This protein binds this small molecule.
Small molecule (SMILES): CC(=O)N[C@H]1[C@H](O[C@H]2[C@H](O)[C@@H](NC(C)=O)CO[C@@H]2CO)O[C@H](CO)[C@@H](O[C@@H]2O[C@H](CO)[C@@H](O)[C@H](O)[C@@H]2O)[C@@H]1O

Sequence of chain 1.E:
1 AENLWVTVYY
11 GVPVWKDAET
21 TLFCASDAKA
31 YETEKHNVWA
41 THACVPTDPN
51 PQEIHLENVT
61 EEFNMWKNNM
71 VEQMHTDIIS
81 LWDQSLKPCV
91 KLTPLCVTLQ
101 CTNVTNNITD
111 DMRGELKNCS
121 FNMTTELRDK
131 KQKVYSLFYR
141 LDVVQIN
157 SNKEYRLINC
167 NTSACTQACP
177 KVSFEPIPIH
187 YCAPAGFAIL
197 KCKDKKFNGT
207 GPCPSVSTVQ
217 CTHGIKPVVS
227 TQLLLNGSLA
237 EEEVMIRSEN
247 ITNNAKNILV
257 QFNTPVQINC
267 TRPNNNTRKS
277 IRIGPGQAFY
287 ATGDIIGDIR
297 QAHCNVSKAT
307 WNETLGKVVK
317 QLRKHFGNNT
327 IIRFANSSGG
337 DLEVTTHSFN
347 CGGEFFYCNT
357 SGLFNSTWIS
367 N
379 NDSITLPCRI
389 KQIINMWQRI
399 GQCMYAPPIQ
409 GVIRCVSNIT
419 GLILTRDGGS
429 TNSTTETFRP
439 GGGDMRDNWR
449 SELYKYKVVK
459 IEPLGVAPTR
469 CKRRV

Binding-site contacts:
Ligand atom C7 contacts residue SER357 of chain 1.E at 4.0 Å.
Ligand atom C3 contacts residue ASN332 of chain 1.E at 3.8 Å.
Ligand atom C3 contacts residue NAG2 of chain 1.KA at 4.2 Å.
Ligand atom C8 contacts residue NAG1 of chain 1.KA at 4.2 Å.
Ligand atom C7 contacts residue SER333 of chain 1.E at 4.2 Å.
Ligand atom C2 contacts residue NAG1 of chain 1.KA at 4.3 Å.
Ligand atom O5 contacts residue ASN332 of chain 1.E at 2.4 Å (h-bond).
Ligand atom O7 contacts residue ASN355 of chain 1.E at 3.4 Å (h-bond).
Ligand atom C7 contacts residue ASN332 of chain 1.E at 3.1 Å.
Ligand atom C6 contacts residue NAG2 of chain 1.KA at 4.4 Å.
Ligand atom C2 contacts residue SER357 of chain 1.E at 4.1 Å.
Ligand atom O7 contacts residue ASN332 of chain 1.E at 3.0 Å (h-bond).
Ligand atom C5 contacts residue ASN332 of chain 1.E at 3.7 Å.
Ligand atom C5 contacts residue NAG2 of chain 1.KA at 4.0 Å.
Ligand atom C8 contacts residue ASN332 of chain 1.E at 4.3 Å.
Ligand atom O3 contacts residue NAG1 of chain 1.KA at 3.9 Å.
Ligand atom C2 contacts residue ASN332 of chain 1.E at 2.4 Å.
Ligand atom C8 contacts residue SER333 of chain 1.E at 3.7 Å.
Ligand atom C1 contacts residue ASN332 of chain 1.E at 1.4 Å.
Ligand atom O4 contacts residue NAG2 of chain 1.KA at 3.2 Å.
Ligand atom O5 contacts residue NAG1 of chain 1.KA at 3.7 Å.
Ligand atom O5 contacts residue SER357 of chain 1.E at 4.3 Å.
Ligand atom C8 contacts residue THR341 of chain 1.E at 4.1 Å.
Ligand atom O7 contacts residue NAG1 of chain 1.KA at 3.5 Å (h-bond).
Ligand atom C4 contacts residue NAG2 of chain 1.KA at 4.0 Å.
Ligand atom O7 contacts residue SER357 of chain 1.E at 2.9 Å (h-bond).
Ligand atom N2 contacts residue ASN332 of chain 1.E at 2.9 Å (h-bond).
Ligand atom O6 contacts residue NAG2 of chain 1.KA at 3.4 Å (h-bond).
Ligand atom C7 contacts residue NAG1 of chain 1.KA at 4.0 Å.
Ligand atom C4 contacts residue NAG1 of chain 1.KA at 4.5 Å.
Ligand atom C5 contacts residue NAG1 of chain 1.KA at 3.4 Å.
Ligand atom O5 contacts residue NAG2 of chain 1.KA at 4.2 Å.
Ligand atom O6 contacts residue NAG1 of chain 1.KA at 4.0 Å.
Ligand atom C1 contacts residue SER357 of chain 1.E at 4.0 Å.
Ligand atom C4 contacts residue ASN332 of chain 1.E at 4.2 Å.
Ligand atom N2 contacts residue SER333 of chain 1.E at 4.1 Å.
Ligand atom C1 contacts residue NAG1 of chain 1.KA at 4.2 Å.
Ligand atom C6 contacts residue NAG1 of chain 1.KA at 3.6 Å.
Ligand atom C1 contacts residue NAG2 of chain 1.KA at 4.1 Å.
Ligand atom N2 contacts residue NAG1 of chain 1.KA at 4.5 Å.